Sequence of chain 1.A:
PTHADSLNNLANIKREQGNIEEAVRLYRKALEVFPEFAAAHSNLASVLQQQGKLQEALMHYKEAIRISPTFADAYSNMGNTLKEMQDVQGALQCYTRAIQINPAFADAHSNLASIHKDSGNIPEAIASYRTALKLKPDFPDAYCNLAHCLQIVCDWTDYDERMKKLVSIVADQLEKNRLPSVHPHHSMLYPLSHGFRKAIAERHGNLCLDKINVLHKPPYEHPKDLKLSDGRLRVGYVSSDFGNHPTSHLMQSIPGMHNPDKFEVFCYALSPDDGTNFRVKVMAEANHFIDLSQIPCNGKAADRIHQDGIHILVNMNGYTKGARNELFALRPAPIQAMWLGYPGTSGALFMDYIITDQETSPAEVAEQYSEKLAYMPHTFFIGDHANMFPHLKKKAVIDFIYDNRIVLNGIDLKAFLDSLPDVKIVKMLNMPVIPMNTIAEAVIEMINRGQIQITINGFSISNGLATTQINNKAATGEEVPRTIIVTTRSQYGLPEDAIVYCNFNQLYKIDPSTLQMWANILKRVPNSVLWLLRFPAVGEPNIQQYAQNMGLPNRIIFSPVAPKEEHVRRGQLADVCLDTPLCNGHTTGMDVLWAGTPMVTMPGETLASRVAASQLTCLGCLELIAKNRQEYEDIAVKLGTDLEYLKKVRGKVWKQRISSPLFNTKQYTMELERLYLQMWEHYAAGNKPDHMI

This small molecule binds to this protein.
Small molecule (SMILES): CC(=O)N[C@H](C(=O)N[C@H](C(=O)N1CCC[C@H]1C(=O)N[C@H](C(=O)N[C@@H](CO)C(=O)N[C@H](C(=O)N[C@@H](C)C(N)=O)[C@@H](C)O)C(C)C)[C@@H](C)O)C(C)C

Binding-site contacts:
Ligand atom OG contacts residue HIS245 of chain 1.A at 3.9 Å.
Ligand atom CB contacts residue VAL582 of chain 1.A at 4.0 Å (hydrophobic).
Ligand atom C contacts residue LYS321 of chain 1.A at 3.6 Å.
Ligand atom C contacts residue LYS321 of chain 1.A at 4.0 Å.
Ligand atom O contacts residue LYS321 of chain 1.A at 2.8 Å (salt-bridge).
Ligand atom CA contacts residue 94T1 of chain 1.C at 3.7 Å.
Ligand atom O contacts residue 94T1 of chain 1.C at 3.6 Å.
Ligand atom O contacts residue HIS245 of chain 1.A at 3.5 Å (h-bond).
Ligand atom N contacts residue THR320 of chain 1.A at 3.4 Å.
Ligand atom OG contacts residue 94T1 of chain 1.C at 1.4 Å.
Ligand atom CB contacts residue GLN526 of chain 1.A at 3.6 Å.
Ligand atom C contacts residue PRO246 of chain 1.A at 3.9 Å (hydrophobic).
Ligand atom CB contacts residue ASN244 of chain 1.A at 3.4 Å.
Ligand atom CG1 contacts residue PHE555 of chain 1.A at 3.9 Å (hydrophobic).
Ligand atom O contacts residue HIS185 of chain 1.A at 3.9 Å.
Ligand atom CB contacts residue 94T1 of chain 1.C at 2.4 Å.
Ligand atom OG contacts residue PRO246 of chain 1.A at 4.0 Å.
Ligand atom N contacts residue HIS185 of chain 1.A at 3.7 Å.
Ligand atom O contacts residue LYS321 of chain 1.A at 3.8 Å.
Ligand atom CA contacts residue HIS183 of chain 1.A at 3.9 Å.
Ligand atom O contacts residue PRO246 of chain 1.A at 3.5 Å.
Ligand atom CA contacts residue TYR319 of chain 1.A at 3.9 Å (hydrophobic).
Ligand atom C contacts residue 94T1 of chain 1.C at 3.9 Å.
Ligand atom CG1 contacts residue GLN526 of chain 1.A at 3.8 Å.
Ligand atom N contacts residue HIS183 of chain 1.A at 3.5 Å (h-bond).
Ligand atom CG1 contacts residue 94T1 of chain 1.C at 3.6 Å.
Ligand atom CB contacts residue 94T1 of chain 1.C at 3.7 Å.
Ligand atom N contacts residue 94T1 of chain 1.C at 2.9 Å (h-bond).
Ligand atom CG2 contacts residue GLN526 of chain 1.A at 3.9 Å.
Ligand atom N contacts residue LYS321 of chain 1.A at 3.3 Å (salt-bridge).
Ligand atom OG1 contacts residue VAL582 of chain 1.A at 3.3 Å.
Ligand atom CG2 contacts residue 94T1 of chain 1.C at 3.4 Å.
Ligand atom CG contacts residue ASN244 of chain 1.A at 3.2 Å.
Ligand atom CB contacts residue HIS183 of chain 1.A at 3.5 Å.
Ligand atom CG2 contacts residue LYS321 of chain 1.A at 3.9 Å.
Ligand atom N contacts residue TYR319 of chain 1.A at 3.2 Å (h-bond).
Ligand atom O contacts residue 94T1 of chain 1.C at 3.8 Å.
Ligand atom CA contacts residue 94T1 of chain 1.C at 3.7 Å.
Ligand atom O contacts residue THR320 of chain 1.A at 3.2 Å.
Ligand atom CB contacts residue HIS186 of chain 1.A at 3.6 Å.